A protein and the small-molecule ligand that binds it are described below.
Small molecule (SMILES): O=C(O)CCCC(=O)O

Sequence of chain 2.A:
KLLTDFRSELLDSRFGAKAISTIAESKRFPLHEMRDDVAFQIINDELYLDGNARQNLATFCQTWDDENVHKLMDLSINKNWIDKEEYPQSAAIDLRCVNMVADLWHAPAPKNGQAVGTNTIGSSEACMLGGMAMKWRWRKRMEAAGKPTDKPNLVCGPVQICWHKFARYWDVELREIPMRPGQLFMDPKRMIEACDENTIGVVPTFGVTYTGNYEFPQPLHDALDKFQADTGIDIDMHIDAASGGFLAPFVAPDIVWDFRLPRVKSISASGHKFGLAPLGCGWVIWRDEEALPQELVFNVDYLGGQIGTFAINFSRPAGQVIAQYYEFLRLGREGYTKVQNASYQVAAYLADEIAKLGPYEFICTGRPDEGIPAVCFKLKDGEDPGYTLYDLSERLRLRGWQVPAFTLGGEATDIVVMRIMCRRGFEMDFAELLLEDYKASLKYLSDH

Sequence of chain 2.B:
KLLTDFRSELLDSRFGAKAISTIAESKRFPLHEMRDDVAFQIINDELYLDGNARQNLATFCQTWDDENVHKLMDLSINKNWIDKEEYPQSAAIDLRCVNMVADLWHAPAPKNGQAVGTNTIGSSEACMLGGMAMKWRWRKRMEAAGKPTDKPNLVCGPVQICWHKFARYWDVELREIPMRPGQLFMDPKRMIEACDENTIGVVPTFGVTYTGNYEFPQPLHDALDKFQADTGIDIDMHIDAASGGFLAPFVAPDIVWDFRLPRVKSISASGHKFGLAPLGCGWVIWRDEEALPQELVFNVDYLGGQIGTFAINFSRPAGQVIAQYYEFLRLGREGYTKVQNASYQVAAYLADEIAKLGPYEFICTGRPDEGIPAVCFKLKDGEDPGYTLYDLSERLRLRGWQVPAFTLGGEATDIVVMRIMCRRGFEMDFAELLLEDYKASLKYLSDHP

Binding-site contacts:
Ligand atom O4 contacts residue CYS64 of chain 2.B at 3.9 Å.
Ligand atom C2 contacts residue ARG422 of chain 2.B at 4.2 Å.
Ligand atom O4 contacts residue GLU89 of chain 2.A at 4.4 Å.
Ligand atom O2 contacts residue ARG422 of chain 2.B at 3.9 Å.
Ligand atom O3 contacts residue THR62 of chain 2.B at 3.3 Å (h-bond).
Ligand atom C4 contacts residue SER318 of chain 2.A at 4.4 Å.
Ligand atom O2 contacts residue ALA61 of chain 2.B at 4.2 Å.
Ligand atom O4 contacts residue THR62 of chain 2.B at 2.7 Å (h-bond).
Ligand atom C2 contacts residue ALA61 of chain 2.B at 4.1 Å (hydrophobic).
Ligand atom C4 contacts residue PHE317 of chain 2.A at 4.2 Å (hydrophobic).
Ligand atom O4 contacts residue PHE63 of chain 2.B at 4.2 Å.
Ligand atom C1 contacts residue ARG422 of chain 2.B at 4.2 Å.
Ligand atom O1 contacts residue GLU89 of chain 2.A at 2.4 Å (salt-bridge).
Ligand atom C4 contacts residue ASP86 of chain 2.A at 3.5 Å.
Ligand atom C1 contacts residue ASP86 of chain 2.A at 4.4 Å.
Ligand atom O1 contacts residue ASP86 of chain 2.A at 3.7 Å.
Ligand atom O1 contacts residue THR62 of chain 2.B at 3.7 Å.
Ligand atom C5 contacts residue ASP86 of chain 2.A at 3.5 Å.
Ligand atom O4 contacts residue SER318 of chain 2.A at 4.3 Å.
Ligand atom O2 contacts residue GLU89 of chain 2.A at 3.2 Å (salt-bridge).
Ligand atom C1 contacts residue ALA61 of chain 2.B at 3.8 Å (hydrophobic).
Ligand atom C5 contacts residue SER318 of chain 2.A at 4.4 Å.
Ligand atom C5 contacts residue CYS64 of chain 2.B at 4.0 Å (hydrophobic).
Ligand atom C5 contacts residue ASN83 of chain 2.A at 4.1 Å.
Ligand atom O3 contacts residue CYS64 of chain 2.B at 3.8 Å.
Ligand atom O3 contacts residue PHE63 of chain 2.B at 2.9 Å (h-bond).
Ligand atom O4 contacts residue ASP86 of chain 2.A at 2.5 Å (salt-bridge).
Ligand atom C1 contacts residue THR62 of chain 2.B at 4.4 Å.
Ligand atom C2 contacts residue PHE63 of chain 2.B at 3.8 Å (hydrophobic).
Ligand atom C1 contacts residue GLU89 of chain 2.A at 3.3 Å.
Ligand atom C5 contacts residue THR62 of chain 2.B at 3.4 Å.
Ligand atom O1 contacts residue ALA61 of chain 2.B at 3.8 Å.
Ligand atom O4 contacts residue ASN83 of chain 2.A at 3.2 Å (h-bond).
Ligand atom C5 contacts residue PHE63 of chain 2.B at 3.9 Å (hydrophobic).